Binding-site contacts:
Ligand atom O5' contacts residue GLY66 of chain 1.A at 3.5 Å.
Ligand atom O5' contacts residue LYS35 of chain 1.A at 3.9 Å.
Ligand atom OP1 contacts residue PRO63 of chain 1.A at 3.5 Å.
Ligand atom OP2 contacts residue LYS35 of chain 1.A at 3.6 Å.
Ligand atom C5' contacts residue GLY64 of chain 1.A at 3.4 Å.
Ligand atom C5' contacts residue GLY66 of chain 1.A at 3.5 Å.
Ligand atom OP1 contacts residue GLY64 of chain 1.A at 2.7 Å (h-bond).
Ligand atom OP1 contacts residue LYS68 of chain 1.A at 3.5 Å (salt-bridge).
Ligand atom P contacts residue LYS68 of chain 1.A at 3.4 Å.
Ligand atom O3' contacts residue LYS68 of chain 1.A at 3.9 Å.
Ligand atom OP1 contacts residue NA1 of chain 1.I at 2.6 Å (h-bond).
Ligand atom P contacts residue LYS68 of chain 1.A at 3.7 Å.
Ligand atom OP1 contacts residue ILE69 of chain 1.A at 2.9 Å (h-bond).
Ligand atom P contacts residue LYS35 of chain 1.A at 3.6 Å.
Ligand atom OP1 contacts residue LYS68 of chain 1.A at 2.8 Å (salt-bridge).
Ligand atom OP2 contacts residue LYS68 of chain 1.A at 3.0 Å.
Ligand atom OP1 contacts residue THR67 of chain 1.A at 3.7 Å.
Ligand atom P contacts residue VAL65 of chain 1.A at 3.8 Å.
Ligand atom O6 contacts residue HIS34 of chain 1.A at 3.9 Å.
Ligand atom P contacts residue NA1 of chain 1.I at 3.6 Å.
Ligand atom O3' contacts residue GLY64 of chain 1.A at 3.5 Å.
Ligand atom N3 contacts residue ALA38 of chain 1.A at 3.6 Å.
Ligand atom OP1 contacts residue LEU62 of chain 1.A at 3.8 Å.
Ligand atom OP3 contacts residue LYS35 of chain 1.A at 2.6 Å (salt-bridge).
Ligand atom OP2 contacts residue GLY66 of chain 1.A at 3.9 Å.
Ligand atom OP2 contacts residue LYS68 of chain 1.A at 3.0 Å (salt-bridge).
Ligand atom OP2 contacts residue VAL65 of chain 1.A at 3.7 Å.
Ligand atom P contacts residue GLY66 of chain 1.A at 3.7 Å.
Ligand atom C3' contacts residue GLY66 of chain 1.A at 3.8 Å.
Ligand atom O3' contacts residue VAL65 of chain 1.A at 3.8 Å.
Ligand atom OP1 contacts residue GLY66 of chain 1.A at 3.0 Å (h-bond).
Ligand atom OP1 contacts residue VAL65 of chain 1.A at 3.4 Å (h-bond).
Ligand atom C4' contacts residue GLY64 of chain 1.A at 3.5 Å.
Ligand atom O4' contacts residue ALA38 of chain 1.A at 3.8 Å.
Ligand atom OP2 contacts residue THR67 of chain 1.A at 3.9 Å.
Ligand atom OP2 contacts residue NA1 of chain 1.I at 3.7 Å.
Ligand atom C3' contacts residue LYS68 of chain 1.A at 3.8 Å.
Ligand atom O3' contacts residue ILE69 of chain 1.A at 3.6 Å.
Ligand atom C5' contacts residue TYR39 of chain 1.A at 3.4 Å (hydrophobic).
Ligand atom P contacts residue GLY64 of chain 1.A at 3.8 Å.

Sequence of chain 1.A:
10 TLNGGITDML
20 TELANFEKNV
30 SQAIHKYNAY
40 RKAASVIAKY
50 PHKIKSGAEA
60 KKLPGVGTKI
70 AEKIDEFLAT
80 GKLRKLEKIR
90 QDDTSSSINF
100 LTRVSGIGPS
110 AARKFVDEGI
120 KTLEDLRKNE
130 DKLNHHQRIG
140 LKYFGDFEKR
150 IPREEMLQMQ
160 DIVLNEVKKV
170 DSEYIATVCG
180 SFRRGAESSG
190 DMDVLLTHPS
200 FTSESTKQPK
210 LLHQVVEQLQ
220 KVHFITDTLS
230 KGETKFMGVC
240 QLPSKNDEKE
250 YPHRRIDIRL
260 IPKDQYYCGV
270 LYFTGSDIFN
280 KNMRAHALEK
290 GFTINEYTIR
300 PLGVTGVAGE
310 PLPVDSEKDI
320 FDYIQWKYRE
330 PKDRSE

A protein and the small-molecule ligand that binds it are described below.
Small molecule (SMILES): Cc1cn([C@H]2C[C@H](O[P](=O)(O)OC[C@H]3O[C@@H](n4ccc(N)nc4=O)C[C@@H]3O[P](=O)(O)OC[C@H]3O[C@@H](n4cnc5c(=O)nc(N)[nH]c54)C[C@@H]3O[P](=O)(O)OC[C@H]3O[C@@H](n4cnc5c(=O)nc(N)[nH]c54)C[C@@H]3O)[C@@H](CO[P](=O)(O)O[C@H]3C[C@H](n4cnc5c(=O)nc(N)[nH]c54)O[C@@H]3COP(=O)(O)O)O2)c(=O)[nH]c1=O